Sequence of chain 1.A:
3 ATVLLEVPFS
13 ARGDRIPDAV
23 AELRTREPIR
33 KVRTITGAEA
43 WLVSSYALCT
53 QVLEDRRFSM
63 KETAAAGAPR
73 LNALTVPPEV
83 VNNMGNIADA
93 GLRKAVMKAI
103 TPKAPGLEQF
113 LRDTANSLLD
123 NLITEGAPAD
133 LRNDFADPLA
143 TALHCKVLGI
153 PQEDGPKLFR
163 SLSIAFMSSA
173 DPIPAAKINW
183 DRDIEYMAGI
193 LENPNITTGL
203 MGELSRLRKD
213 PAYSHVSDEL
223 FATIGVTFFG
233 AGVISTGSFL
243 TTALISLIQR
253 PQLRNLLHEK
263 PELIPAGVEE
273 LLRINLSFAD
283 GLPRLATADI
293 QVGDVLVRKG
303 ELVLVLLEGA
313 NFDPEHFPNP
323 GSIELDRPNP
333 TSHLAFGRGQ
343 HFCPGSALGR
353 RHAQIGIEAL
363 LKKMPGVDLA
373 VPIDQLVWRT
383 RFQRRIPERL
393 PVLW

The small molecule below binds the protein below.
Small molecule (SMILES): Cc1cc(C[C@@H]2NC(=O)[C@H](Cc3ccc(O)cc3)NC2=O)ccc1O

Binding-site contacts:
Ligand atom N19 contacts residue VAL83 of chain 1.A at 4.2 Å.
Ligand atom O16 contacts residue PHE168 of chain 1.A at 3.9 Å.
Ligand atom C20 contacts residue VAL82 of chain 1.A at 4.2 Å (hydrophobic).
Ligand atom C24 contacts residue VAL78 of chain 1.A at 3.9 Å (hydrophobic).
Ligand atom C10 contacts residue VAL82 of chain 1.A at 3.6 Å (hydrophobic).
Ligand atom C11 contacts residue MET62 of chain 1.A at 3.7 Å (hydrophobic).
Ligand atom C11 contacts residue VAL83 of chain 1.A at 4.2 Å (hydrophobic).
Ligand atom C03 contacts residue PHE168 of chain 1.A at 3.6 Å (hydrophobic).
Ligand atom C01 contacts residue THR77 of chain 1.A at 3.3 Å.
Ligand atom C22 contacts residue ALA233 of chain 1.A at 4.2 Å (hydrophobic).
Ligand atom C23 contacts residue THR229 of chain 1.A at 3.9 Å.
Ligand atom N07 contacts residue VAL82 of chain 1.A at 3.8 Å.
Ligand atom C01 contacts residue VAL78 of chain 1.A at 3.8 Å (hydrophobic).
Ligand atom C10 contacts residue VAL83 of chain 1.A at 3.6 Å (hydrophobic).
Ligand atom O21 contacts residue ASN85 of chain 1.A at 3.0 Å (h-bond).
Ligand atom N19 contacts residue VAL82 of chain 1.A at 3.9 Å.
Ligand atom C22 contacts residue PHE168 of chain 1.A at 4.0 Å (hydrophobic).
Ligand atom N19 contacts residue ASN85 of chain 1.A at 3.8 Å.
Ligand atom C24 contacts residue PHE168 of chain 1.A at 3.5 Å (hydrophobic).
Ligand atom O25 contacts residue ALA167 of chain 1.A at 3.5 Å.
Ligand atom C13 contacts residue HEM1 of chain 1.C at 3.7 Å.
Ligand atom C02 contacts residue PHE168 of chain 1.A at 3.4 Å (hydrophobic).
Ligand atom C04 contacts residue PHE168 of chain 1.A at 3.9 Å (hydrophobic).
Ligand atom C05 contacts residue ALA233 of chain 1.A at 4.2 Å (hydrophobic).
Ligand atom O25 contacts residue VAL78 of chain 1.A at 4.0 Å.
Ligand atom C22 contacts residue THR229 of chain 1.A at 3.6 Å.
Ligand atom C01 contacts residue PHE168 of chain 1.A at 3.8 Å (hydrophobic).
Ligand atom C20 contacts residue ASN85 of chain 1.A at 3.7 Å.
Ligand atom O21 contacts residue HEM1 of chain 1.C at 3.6 Å.
Ligand atom C01 contacts residue ALA167 of chain 1.A at 3.4 Å (hydrophobic).
Ligand atom C08 contacts residue VAL82 of chain 1.A at 3.5 Å (hydrophobic).
Ligand atom O09 contacts residue VAL82 of chain 1.A at 3.8 Å.
Ligand atom C17 contacts residue GLN385 of chain 1.A at 4.2 Å.
Ligand atom N19 contacts residue HEM1 of chain 1.C at 4.2 Å.
Ligand atom O09 contacts residue VAL83 of chain 1.A at 3.5 Å.
Ligand atom O16 contacts residue ARG386 of chain 1.A at 3.2 Å (salt-bridge).
Ligand atom O25 contacts residue PHE168 of chain 1.A at 3.8 Å.
Ligand atom C23 contacts residue PHE168 of chain 1.A at 3.8 Å (hydrophobic).
Ligand atom C08 contacts residue VAL83 of chain 1.A at 3.9 Å (hydrophobic).
Ligand atom C02 contacts residue VAL78 of chain 1.A at 3.7 Å (hydrophobic).